Binding-site contacts:
Ligand atom CAS contacts residue 5DD1 of chain 1.S at 0.4 Å.
Ligand atom N1 contacts residue 5DD1 of chain 1.S at 0.2 Å (h-bond).
Ligand atom C4 contacts residue 5DD1 of chain 1.S at 0.5 Å.
Ligand atom N3 contacts residue 5DD1 of chain 1.S at 0.4 Å (h-bond).
Ligand atom C5 contacts residue 5DD1 of chain 1.S at 0.5 Å.
Ligand atom O2 contacts residue 5DD1 of chain 1.S at 0.2 Å (h-bond).
Ligand atom CAV contacts residue 5DD1 of chain 1.S at 0.5 Å.
Ligand atom CAU contacts residue 5DD1 of chain 1.S at 0.5 Å.
Ligand atom CAE contacts residue 5DD1 of chain 1.S at 0.1 Å.
Ligand atom OAZ contacts residue 5DD1 of chain 1.S at 0.5 Å (h-bond).
Ligand atom OAX contacts residue 5DD1 of chain 1.S at 0.5 Å (h-bond).
Ligand atom CAW contacts residue 5DD1 of chain 1.S at 0.5 Å.
Ligand atom NAG contacts residue 5DD1 of chain 1.S at 0.2 Å (h-bond).
Ligand atom N3 contacts residue ASN85 of chain 1.A at 2.9 Å (h-bond).
Ligand atom O4 contacts residue LEU97 of chain 1.A at 3.2 Å.
Ligand atom OBA contacts residue 5DD1 of chain 1.S at 0.6 Å (h-bond).
Ligand atom OBD contacts residue ARG54 of chain 1.A at 2.8 Å (salt-bridge).
Ligand atom OBC contacts residue 5DD1 of chain 1.S at 0.3 Å (h-bond).
Ligand atom CAP contacts residue 5DD1 of chain 1.S at 0.5 Å.
Ligand atom PBB contacts residue 5DD1 of chain 1.S at 0.6 Å.
Ligand atom CAC contacts residue 5DD1 of chain 1.S at 0.3 Å.
Ligand atom CAD contacts residue 5DD1 of chain 1.S at 0.2 Å.
Ligand atom OBD contacts residue 5DD1 of chain 1.S at 0.6 Å (h-bond).
Ligand atom CAF contacts residue 5DD1 of chain 1.S at 0.1 Å.
Ligand atom OAY contacts residue 5DD1 of chain 1.S at 0.5 Å (h-bond).
Ligand atom OAY contacts residue ASN52 of chain 1.A at 2.7 Å (h-bond).
Ligand atom C6 contacts residue 5DD1 of chain 1.S at 0.3 Å.
Ligand atom O2 contacts residue GLN57 of chain 1.A at 3.0 Å (h-bond).
Ligand atom C2 contacts residue 5DD1 of chain 1.S at 0.2 Å.
Ligand atom O4 contacts residue GLN116 of chain 1.A at 3.0 Å (h-bond).
Ligand atom OAZ contacts residue GLN57 of chain 1.A at 3.0 Å (h-bond).
Ligand atom CAT contacts residue 5DD1 of chain 1.S at 0.4 Å.
Ligand atom CAO contacts residue 5DD1 of chain 1.S at 0.2 Å.
Ligand atom OBE contacts residue 5DD1 of chain 1.S at 0.9 Å (h-bond).
Ligand atom O2 contacts residue ASN85 of chain 1.A at 2.9 Å (h-bond).
Ligand atom CAA contacts residue 5DD1 of chain 1.S at 0.1 Å.
Ligand atom CAJ contacts residue 5DD1 of chain 1.S at 0.3 Å.
Ligand atom OBC contacts residue ARG54 of chain 1.A at 3.0 Å (salt-bridge).
Ligand atom O4 contacts residue 5DD1 of chain 1.S at 0.6 Å (h-bond).
Ligand atom CAB contacts residue 5DD1 of chain 1.S at 0.3 Å.

Sequence of chain 1.A:
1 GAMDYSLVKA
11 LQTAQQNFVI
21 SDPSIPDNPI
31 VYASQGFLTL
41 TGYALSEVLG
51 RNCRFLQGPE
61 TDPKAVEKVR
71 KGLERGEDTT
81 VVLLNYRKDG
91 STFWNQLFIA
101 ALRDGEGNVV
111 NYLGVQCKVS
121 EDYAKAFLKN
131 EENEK

The small molecule below binds the protein below.
Small molecule (SMILES): Cc1cc2cc3c(=O)[nH]c(=O)nc-3n(C[C@H](O)[C@H](O)[C@H](O)COP(=O)(O)O)c2cc1C